Sequence of chain 1.A:
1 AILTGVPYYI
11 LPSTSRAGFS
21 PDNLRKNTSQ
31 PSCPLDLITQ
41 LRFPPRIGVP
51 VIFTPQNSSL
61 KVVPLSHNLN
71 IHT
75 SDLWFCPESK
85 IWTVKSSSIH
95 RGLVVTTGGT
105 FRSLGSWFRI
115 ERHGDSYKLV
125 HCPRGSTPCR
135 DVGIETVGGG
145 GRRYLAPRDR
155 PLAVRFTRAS

Binding-site contacts:
Ligand atom O6 contacts residue LEU60 of chain 1.A at 3.6 Å.
Ligand atom C4 contacts residue ASN57 of chain 1.A at 4.2 Å.
Ligand atom C5 contacts residue LEU60 of chain 1.A at 4.3 Å (hydrophobic).
Ligand atom O5 contacts residue ASN57 of chain 1.A at 2.4 Å (h-bond).
Ligand atom C6 contacts residue LEU60 of chain 1.A at 3.8 Å (hydrophobic).
Ligand atom C3 contacts residue ASN57 of chain 1.A at 3.9 Å.
Ligand atom C5 contacts residue ASN57 of chain 1.A at 3.6 Å.
Ligand atom C5 contacts residue SER59 of chain 1.A at 4.1 Å.
Ligand atom C1 contacts residue ASN57 of chain 1.A at 1.4 Å.
Ligand atom C2 contacts residue ASN57 of chain 1.A at 2.6 Å.
Ligand atom C7 contacts residue ASN57 of chain 1.A at 3.4 Å.
Ligand atom O5 contacts residue SER59 of chain 1.A at 4.1 Å.
Ligand atom O5 contacts residue LEU60 of chain 1.A at 3.5 Å.
Ligand atom C1 contacts residue LEU60 of chain 1.A at 4.5 Å (hydrophobic).
Ligand atom N2 contacts residue ASN57 of chain 1.A at 3.0 Å (h-bond).
Ligand atom O7 contacts residue ASN57 of chain 1.A at 3.5 Å (h-bond).
Ligand atom C1 contacts residue SER59 of chain 1.A at 4.2 Å.

A small-molecule ligand and the protein it binds are described below.
Small molecule (SMILES): CC(=O)N[C@@H]1[C@@H](O)[C@H](O)[C@@H](CO)O[C@H]1O